A small-molecule ligand and the protein it binds are described below.
Small molecule (SMILES): CC(=O)N[C@H]1[C@H](O[C@H]2[C@H](O)[C@@H](NC(C)=O)CO[C@@H]2CO)O[C@H](CO)[C@@H](O)[C@@H]1O

Binding-site contacts:
Ligand atom C7 contacts residue ASN798 of chain 1.B at 3.7 Å.
Ligand atom C5 contacts residue GLN801 of chain 1.B at 4.3 Å.
Ligand atom C6 contacts residue SER800 of chain 1.B at 3.5 Å.
Ligand atom C2 contacts residue ASN798 of chain 1.B at 2.5 Å.
Ligand atom N2 contacts residue ASN798 of chain 1.B at 3.0 Å (h-bond).
Ligand atom C3 contacts residue ASN798 of chain 1.B at 3.8 Å.
Ligand atom C4 contacts residue ASN798 of chain 1.B at 4.2 Å.
Ligand atom C5 contacts residue SER800 of chain 1.B at 3.3 Å.
Ligand atom C5 contacts residue ASN798 of chain 1.B at 3.6 Å.
Ligand atom C6 contacts residue GLN801 of chain 1.B at 3.5 Å.
Ligand atom C1 contacts residue ASN798 of chain 1.B at 1.4 Å.
Ligand atom O6 contacts residue GLN801 of chain 1.B at 4.0 Å.
Ligand atom C8 contacts residue GLN801 of chain 1.B at 4.2 Å.
Ligand atom C1 contacts residue SER800 of chain 1.B at 3.7 Å.
Ligand atom O5 contacts residue SER800 of chain 1.B at 3.2 Å (h-bond).
Ligand atom O7 contacts residue ASN798 of chain 1.B at 3.9 Å.
Ligand atom O5 contacts residue ASN798 of chain 1.B at 2.3 Å (h-bond).
Ligand atom O6 contacts residue SER800 of chain 1.B at 4.3 Å.

Sequence of chain 1.B:
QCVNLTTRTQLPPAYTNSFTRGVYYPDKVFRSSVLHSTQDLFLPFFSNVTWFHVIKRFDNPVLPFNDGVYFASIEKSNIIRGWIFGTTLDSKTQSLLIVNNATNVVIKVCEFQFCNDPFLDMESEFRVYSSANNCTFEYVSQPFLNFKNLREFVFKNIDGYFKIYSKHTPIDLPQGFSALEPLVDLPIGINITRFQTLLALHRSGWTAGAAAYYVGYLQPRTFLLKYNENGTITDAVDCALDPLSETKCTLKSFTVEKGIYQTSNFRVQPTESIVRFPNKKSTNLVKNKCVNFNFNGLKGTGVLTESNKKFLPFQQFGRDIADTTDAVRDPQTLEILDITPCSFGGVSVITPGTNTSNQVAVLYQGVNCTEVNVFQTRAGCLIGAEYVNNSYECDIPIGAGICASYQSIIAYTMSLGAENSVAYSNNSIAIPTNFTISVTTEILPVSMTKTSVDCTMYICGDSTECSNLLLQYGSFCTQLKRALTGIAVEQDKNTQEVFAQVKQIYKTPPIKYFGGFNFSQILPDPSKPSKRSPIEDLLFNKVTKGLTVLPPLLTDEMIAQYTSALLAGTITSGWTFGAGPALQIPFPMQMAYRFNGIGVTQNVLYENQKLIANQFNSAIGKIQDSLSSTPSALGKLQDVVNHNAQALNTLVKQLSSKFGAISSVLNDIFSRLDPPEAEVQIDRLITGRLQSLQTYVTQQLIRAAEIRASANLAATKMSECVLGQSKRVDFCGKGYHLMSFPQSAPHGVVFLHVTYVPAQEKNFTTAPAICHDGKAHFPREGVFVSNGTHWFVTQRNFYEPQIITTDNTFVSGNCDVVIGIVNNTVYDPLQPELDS